Sequence of chain 1.B:
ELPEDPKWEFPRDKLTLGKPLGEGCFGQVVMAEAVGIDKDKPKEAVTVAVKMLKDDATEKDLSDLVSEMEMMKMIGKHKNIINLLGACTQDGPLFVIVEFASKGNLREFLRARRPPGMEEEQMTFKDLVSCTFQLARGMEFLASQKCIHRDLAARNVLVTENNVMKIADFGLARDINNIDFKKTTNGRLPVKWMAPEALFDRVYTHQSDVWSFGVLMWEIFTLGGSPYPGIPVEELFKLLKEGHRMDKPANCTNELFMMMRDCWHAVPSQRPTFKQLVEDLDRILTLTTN

This small molecule binds to this protein.
Small molecule (SMILES): Nc1ncnc2c1ncn2[C@@H]1O[C@H](CO[P](=O)(O)O[P](=O)(O)CP(=O)(O)O)[C@@H](O)[C@H]1O

Binding-site contacts:
Ligand atom O1G contacts residue ASP234 of chain 1.B at 3.2 Å (salt-bridge).
Ligand atom PG contacts residue MG1 of chain 1.H at 3.2 Å.
Ligand atom O2G contacts residue PHE82 of chain 1.B at 3.8 Å.
Ligand atom C6 contacts residue LEU223 of chain 1.B at 3.4 Å (hydrophobic).
Ligand atom PB contacts residue MG1 of chain 1.H at 4.0 Å.
Ligand atom C5 contacts residue LEU223 of chain 1.B at 3.3 Å (hydrophobic).
Ligand atom O5' contacts residue GLY78 of chain 1.B at 3.5 Å.
Ligand atom N1 contacts residue GLU155 of chain 1.B at 3.9 Å.
Ligand atom O2' contacts residue ASN161 of chain 1.B at 3.4 Å.
Ligand atom O2A contacts residue GLY80 of chain 1.B at 3.0 Å (h-bond).
Ligand atom O2' contacts residue LEU223 of chain 1.B at 3.5 Å.
Ligand atom O4' contacts residue LEU77 of chain 1.B at 3.2 Å (h-bond).
Ligand atom C5' contacts residue GLY78 of chain 1.B at 4.0 Å.
Ligand atom C2 contacts residue PHE156 of chain 1.B at 3.8 Å (hydrophobic).
Ligand atom N6 contacts residue ALA105 of chain 1.B at 3.2 Å.
Ligand atom N3 contacts residue ALA157 of chain 1.B at 4.0 Å.
Ligand atom O5' contacts residue LEU77 of chain 1.B at 3.8 Å.
Ligand atom C3B contacts residue MG1 of chain 1.H at 4.0 Å.
Ligand atom N6 contacts residue GLU155 of chain 1.B at 2.7 Å (salt-bridge).
Ligand atom N7 contacts residue LEU223 of chain 1.B at 3.6 Å.
Ligand atom O1A contacts residue GLY78 of chain 1.B at 3.1 Å (h-bond).
Ligand atom O2B contacts residue MG1 of chain 1.H at 2.9 Å.
Ligand atom C5' contacts residue LEU77 of chain 1.B at 3.4 Å (hydrophobic).
Ligand atom C4 contacts residue LEU223 of chain 1.B at 3.7 Å (hydrophobic).
Ligand atom PA contacts residue GLY80 of chain 1.B at 3.5 Å.
Ligand atom N3 contacts residue LEU223 of chain 1.B at 4.0 Å.
Ligand atom N1 contacts residue PHE156 of chain 1.B at 3.7 Å.
Ligand atom N9 contacts residue LEU223 of chain 1.B at 3.9 Å.
Ligand atom C4' contacts residue LEU77 of chain 1.B at 2.9 Å (hydrophobic).
Ligand atom PA contacts residue GLY78 of chain 1.B at 3.9 Å.
Ligand atom O1G contacts residue MG1 of chain 1.H at 2.9 Å.
Ligand atom O1A contacts residue GLY80 of chain 1.B at 2.9 Å.
Ligand atom C2 contacts residue ALA157 of chain 1.B at 3.2 Å (hydrophobic).
Ligand atom N1 contacts residue ALA157 of chain 1.B at 3.0 Å (h-bond).
Ligand atom N6 contacts residue LEU223 of chain 1.B at 3.6 Å.
Ligand atom N6 contacts residue VAL154 of chain 1.B at 3.6 Å.
Ligand atom O3' contacts residue ASN161 of chain 1.B at 3.2 Å (h-bond).
Ligand atom C6 contacts residue ALA105 of chain 1.B at 3.6 Å (hydrophobic).
Ligand atom C6 contacts residue GLU155 of chain 1.B at 3.7 Å.
Ligand atom O3G contacts residue MG1 of chain 1.H at 2.7 Å.